Sequence of chain 1.A:
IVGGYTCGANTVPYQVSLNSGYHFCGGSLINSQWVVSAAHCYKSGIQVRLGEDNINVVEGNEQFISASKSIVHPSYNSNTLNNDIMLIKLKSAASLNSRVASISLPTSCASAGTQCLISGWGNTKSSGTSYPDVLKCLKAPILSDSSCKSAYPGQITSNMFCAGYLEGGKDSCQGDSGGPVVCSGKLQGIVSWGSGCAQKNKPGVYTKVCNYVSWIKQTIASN

A small-molecule ligand and the protein it binds are described below.
Small molecule (SMILES): NC1CCCCCC1

Binding-site contacts:
Ligand atom N contacts residue CYS173 of chain 1.A at 4.3 Å.
Ligand atom C2 contacts residue CYS197 of chain 1.A at 3.9 Å (hydrophobic).
Ligand atom C7 contacts residue CYS173 of chain 1.A at 3.8 Å (hydrophobic).
Ligand atom C7 contacts residue VAL191 of chain 1.A at 3.7 Å (hydrophobic).
Ligand atom N contacts residue GLY204 of chain 1.A at 3.9 Å.
Ligand atom C1 contacts residue SER172 of chain 1.A at 3.7 Å.
Ligand atom C6 contacts residue TRP193 of chain 1.A at 4.1 Å (hydrophobic).
Ligand atom C2 contacts residue SER172 of chain 1.A at 3.8 Å.
Ligand atom N contacts residue TRP193 of chain 1.A at 3.9 Å.
Ligand atom C4 contacts residue GLY194 of chain 1.A at 4.4 Å.
Ligand atom C6 contacts residue VAL191 of chain 1.A at 3.6 Å (hydrophobic).
Ligand atom C3 contacts residue GLY196 of chain 1.A at 4.1 Å.
Ligand atom C6 contacts residue SER192 of chain 1.A at 3.9 Å.
Ligand atom C5 contacts residue SER192 of chain 1.A at 4.3 Å.
Ligand atom C3 contacts residue CYS197 of chain 1.A at 3.9 Å (hydrophobic).
Ligand atom N contacts residue GLY194 of chain 1.A at 4.4 Å.
Ligand atom C5 contacts residue GLN174 of chain 1.A at 4.4 Å.
Ligand atom C2 contacts residue GLY196 of chain 1.A at 3.3 Å.
Ligand atom C6 contacts residue SER177 of chain 1.A at 3.8 Å.
Ligand atom C1 contacts residue GLY194 of chain 1.A at 3.9 Å.
Ligand atom C5 contacts residue SER177 of chain 1.A at 3.5 Å.
Ligand atom C1 contacts residue CYS173 of chain 1.A at 4.4 Å (hydrophobic).
Ligand atom C3 contacts residue GLN174 of chain 1.A at 4.0 Å.
Ligand atom C5 contacts residue CYS173 of chain 1.A at 4.1 Å (hydrophobic).
Ligand atom C2 contacts residue CYS173 of chain 1.A at 4.2 Å (hydrophobic).
Ligand atom C4 contacts residue TRP193 of chain 1.A at 4.4 Å (hydrophobic).
Ligand atom C1 contacts residue TRP193 of chain 1.A at 3.7 Å (hydrophobic).
Ligand atom N contacts residue ASP171 of chain 1.A at 3.7 Å.
Ligand atom C2 contacts residue GLY194 of chain 1.A at 4.0 Å.
Ligand atom C6 contacts residue CYS173 of chain 1.A at 4.2 Å (hydrophobic).
Ligand atom N contacts residue SER172 of chain 1.A at 3.0 Å (h-bond).
Ligand atom C2 contacts residue TRP193 of chain 1.A at 4.4 Å (hydrophobic).
Ligand atom C3 contacts residue CYS173 of chain 1.A at 4.0 Å (hydrophobic).
Ligand atom C7 contacts residue SER172 of chain 1.A at 3.5 Å.